Sequence of chain 1.B:
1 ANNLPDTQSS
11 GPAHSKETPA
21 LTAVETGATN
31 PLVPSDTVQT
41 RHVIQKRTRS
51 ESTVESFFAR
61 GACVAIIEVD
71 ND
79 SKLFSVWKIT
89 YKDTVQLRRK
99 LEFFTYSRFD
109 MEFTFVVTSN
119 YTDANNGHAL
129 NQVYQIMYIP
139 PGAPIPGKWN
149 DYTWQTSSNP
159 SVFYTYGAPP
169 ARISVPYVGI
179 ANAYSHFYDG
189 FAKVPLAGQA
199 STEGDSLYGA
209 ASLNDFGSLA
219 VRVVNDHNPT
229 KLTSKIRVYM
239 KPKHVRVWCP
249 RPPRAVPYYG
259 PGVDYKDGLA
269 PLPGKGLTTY

The protein below binds the small molecule below.
Small molecule (SMILES): COc1ccc(OCc2ccc(COc3c(Cl)cccc3Cl)cc2)c(Cl)c1

Binding-site contacts:
Ligand atom C7 contacts residue MET109 of chain 1.B at 3.3 Å (hydrophobic).
Ligand atom C21 contacts residue TYR182 of chain 1.B at 3.8 Å (hydrophobic).
Ligand atom C5 contacts residue TYR89 of chain 1.B at 3.5 Å (hydrophobic).
Ligand atom C17 contacts residue TYR136 of chain 1.B at 3.7 Å (hydrophobic).
Ligand atom O1 contacts residue ILE87 of chain 1.B at 3.7 Å.
Ligand atom C20 contacts residue ILE171 of chain 1.B at 3.8 Å (hydrophobic).
Ligand atom O3 contacts residue TYR89 of chain 1.B at 3.6 Å.
Ligand atom C19 contacts residue LEU217 of chain 1.B at 3.8 Å (hydrophobic).
Ligand atom O1 contacts residue PHE214 of chain 1.B at 3.8 Å.
Ligand atom C21 contacts residue HIS184 of chain 1.B at 3.6 Å.
Ligand atom CL3 contacts residue LEU217 of chain 1.B at 3.8 Å.
Ligand atom CL2 contacts residue TYR136 of chain 1.B at 3.6 Å.
Ligand atom C20 contacts residue LEU217 of chain 1.B at 3.8 Å (hydrophobic).
Ligand atom CL3 contacts residue PHE111 of chain 1.B at 3.8 Å.
Ligand atom O1 contacts residue MET109 of chain 1.B at 3.7 Å.
Ligand atom C14 contacts residue TYR136 of chain 1.B at 3.5 Å (hydrophobic).
Ligand atom C1 contacts residue TYR182 of chain 1.B at 3.8 Å (hydrophobic).
Ligand atom C9 contacts residue PHE214 of chain 1.B at 3.7 Å (hydrophobic).
Ligand atom C12 contacts residue PHE111 of chain 1.B at 3.8 Å (hydrophobic).
Ligand atom C16 contacts residue TYR136 of chain 1.B at 3.8 Å (hydrophobic).
Ligand atom C2 contacts residue PHE214 of chain 1.B at 3.6 Å (hydrophobic).
Ligand atom C11 contacts residue ILE87 of chain 1.B at 3.8 Å (hydrophobic).
Ligand atom C6 contacts residue TYR89 of chain 1.B at 3.7 Å (hydrophobic).
Ligand atom C9 contacts residue VAL176 of chain 1.B at 3.6 Å (hydrophobic).
Ligand atom C7 contacts residue PHE214 of chain 1.B at 3.5 Å (hydrophobic).
Ligand atom C13 contacts residue ILE87 of chain 1.B at 3.7 Å (hydrophobic).
Ligand atom C4 contacts residue MET109 of chain 1.B at 3.8 Å (hydrophobic).
Ligand atom C12 contacts residue ILE87 of chain 1.B at 3.8 Å (hydrophobic).
Ligand atom O2 contacts residue VAL173 of chain 1.B at 3.4 Å.
Ligand atom C13 contacts residue PHE111 of chain 1.B at 3.7 Å (hydrophobic).
Ligand atom C16 contacts residue ALA24 of chain 5.E at 3.8 Å (hydrophobic).
Ligand atom C21 contacts residue SER105 of chain 1.B at 3.8 Å.
Ligand atom C17 contacts residue ALA24 of chain 5.E at 3.7 Å (hydrophobic).
Ligand atom C3 contacts residue MET109 of chain 1.B at 3.7 Å (hydrophobic).
Ligand atom O3 contacts residue PHE107 of chain 1.B at 3.6 Å.
Ligand atom C10 contacts residue TYR136 of chain 1.B at 3.5 Å (hydrophobic).
Ligand atom CL2 contacts residue ILE25 of chain 5.E at 3.4 Å.
Ligand atom C13 contacts residue MET109 of chain 1.B at 3.4 Å (hydrophobic).
Ligand atom CL2 contacts residue ALA24 of chain 5.E at 3.5 Å.
Ligand atom C8 contacts residue MET109 of chain 1.B at 3.4 Å (hydrophobic).

Sequence of chain 5.E:
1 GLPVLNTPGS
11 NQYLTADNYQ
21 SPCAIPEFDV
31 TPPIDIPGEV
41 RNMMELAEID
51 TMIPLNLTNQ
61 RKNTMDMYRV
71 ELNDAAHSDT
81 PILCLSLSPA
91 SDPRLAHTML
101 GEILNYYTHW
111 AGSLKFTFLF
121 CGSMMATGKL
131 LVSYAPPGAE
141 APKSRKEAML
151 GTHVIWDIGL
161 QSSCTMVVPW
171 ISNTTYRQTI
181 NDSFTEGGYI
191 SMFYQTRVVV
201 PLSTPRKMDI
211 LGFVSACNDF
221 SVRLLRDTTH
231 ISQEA